Sequence of chain 1.A:
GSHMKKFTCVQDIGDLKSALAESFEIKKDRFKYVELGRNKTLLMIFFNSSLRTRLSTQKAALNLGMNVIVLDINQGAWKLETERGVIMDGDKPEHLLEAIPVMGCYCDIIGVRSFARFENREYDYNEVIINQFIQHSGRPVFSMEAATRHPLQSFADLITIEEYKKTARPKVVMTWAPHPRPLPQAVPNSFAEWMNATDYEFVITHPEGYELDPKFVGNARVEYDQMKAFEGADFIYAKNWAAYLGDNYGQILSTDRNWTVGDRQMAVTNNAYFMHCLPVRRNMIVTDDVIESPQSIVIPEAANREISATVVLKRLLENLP

Binding-site contacts:
Ligand atom CD contacts residue CP1 of chain 1.K at 3.3 Å.
Ligand atom O contacts residue GLU162 of chain 1.B at 2.9 Å (salt-bridge).
Ligand atom CA contacts residue PHE132 of chain 1.B at 3.5 Å (hydrophobic).
Ligand atom OD1 contacts residue PRO110 of chain 1.A at 3.2 Å.
Ligand atom C3 contacts residue TRP95 of chain 1.A at 4.2 Å (hydrophobic).
Ligand atom C3 contacts residue ARG198 of chain 1.B at 3.5 Å.
Ligand atom OXT contacts residue LEU200 of chain 1.B at 3.6 Å.
Ligand atom O contacts residue VAL204 of chain 1.B at 4.2 Å.
Ligand atom CB contacts residue GLU162 of chain 1.B at 3.4 Å.
Ligand atom O contacts residue PRO201 of chain 1.B at 3.4 Å.
Ligand atom C contacts residue PRO201 of chain 1.B at 3.6 Å (hydrophobic).
Ligand atom C contacts residue GLU162 of chain 1.B at 3.9 Å.
Ligand atom C2 contacts residue LEU200 of chain 1.B at 3.6 Å (hydrophobic).
Ligand atom C1 contacts residue LEU200 of chain 1.B at 3.6 Å (hydrophobic).
Ligand atom OXT contacts residue LYS256 of chain 1.B at 2.8 Å (salt-bridge).
Ligand atom O1 contacts residue TRP95 of chain 1.A at 3.8 Å.
Ligand atom C4 contacts residue HIS196 of chain 1.B at 3.4 Å.
Ligand atom OD2 contacts residue PRO110 of chain 1.A at 3.8 Å.
Ligand atom OD1 contacts residue HIS196 of chain 1.B at 3.1 Å (h-bond).
Ligand atom OD1 contacts residue ARG298 of chain 1.B at 3.0 Å (salt-bridge).
Ligand atom O1 contacts residue LEU200 of chain 1.B at 3.6 Å.
Ligand atom CD contacts residue LEU295 of chain 1.B at 3.4 Å (hydrophobic).
Ligand atom CD contacts residue CYS294 of chain 1.B at 4.1 Å (hydrophobic).
Ligand atom CG contacts residue VAL204 of chain 1.B at 4.2 Å (hydrophobic).
Ligand atom CG contacts residue GLU162 of chain 1.B at 3.7 Å.
Ligand atom OD2 contacts residue ARG198 of chain 1.B at 3.0 Å (salt-bridge).
Ligand atom C3 contacts residue LEU200 of chain 1.B at 3.5 Å (hydrophobic).
Ligand atom C4 contacts residue PRO110 of chain 1.A at 3.5 Å (hydrophobic).
Ligand atom CD contacts residue GLU162 of chain 1.B at 3.6 Å.
Ligand atom OD2 contacts residue HIS196 of chain 1.B at 3.5 Å.
Ligand atom OD2 contacts residue ARG298 of chain 1.B at 2.8 Å (salt-bridge).
Ligand atom CA contacts residue GLU162 of chain 1.B at 4.1 Å.
Ligand atom CB contacts residue PHE132 of chain 1.B at 3.5 Å (hydrophobic).
Ligand atom C4 contacts residue ARG198 of chain 1.B at 3.7 Å.
Ligand atom C1 contacts residue TRP95 of chain 1.A at 3.9 Å (hydrophobic).
Ligand atom O1 contacts residue PHE132 of chain 1.B at 3.5 Å.
Ligand atom CD contacts residue PRO296 of chain 1.B at 4.1 Å (hydrophobic).
Ligand atom OXT contacts residue PRO201 of chain 1.B at 3.8 Å.
Ligand atom C contacts residue LYS256 of chain 1.B at 3.9 Å.
Ligand atom C4 contacts residue ARG298 of chain 1.B at 3.5 Å.

Sequence of chain 1.B:
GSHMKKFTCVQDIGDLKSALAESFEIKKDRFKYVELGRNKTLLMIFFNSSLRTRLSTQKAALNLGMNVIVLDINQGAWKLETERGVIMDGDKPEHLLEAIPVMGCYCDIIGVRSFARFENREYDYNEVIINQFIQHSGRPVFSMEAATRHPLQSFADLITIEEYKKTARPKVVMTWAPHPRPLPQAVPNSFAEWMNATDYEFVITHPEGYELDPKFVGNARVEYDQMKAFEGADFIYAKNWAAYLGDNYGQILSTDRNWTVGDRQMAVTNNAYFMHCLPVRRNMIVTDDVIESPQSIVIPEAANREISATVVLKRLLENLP

This protein binds this small molecule.
Small molecule (SMILES): CCC[C@H](NC(=O)CCC(=O)O)C(=O)O